The protein below binds the small molecule below.
Small molecule (SMILES): CCCCO

Sequence of chain 1.B:
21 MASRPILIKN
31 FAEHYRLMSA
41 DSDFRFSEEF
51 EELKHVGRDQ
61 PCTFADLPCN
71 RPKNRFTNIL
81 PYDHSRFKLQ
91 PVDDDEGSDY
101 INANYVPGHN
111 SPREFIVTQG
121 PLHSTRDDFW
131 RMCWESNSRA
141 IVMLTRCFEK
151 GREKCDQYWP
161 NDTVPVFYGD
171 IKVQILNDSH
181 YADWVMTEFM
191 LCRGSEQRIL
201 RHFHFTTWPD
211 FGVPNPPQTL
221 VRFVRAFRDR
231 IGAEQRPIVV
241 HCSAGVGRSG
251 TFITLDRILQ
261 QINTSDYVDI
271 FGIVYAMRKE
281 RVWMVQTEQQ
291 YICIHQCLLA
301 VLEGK

Binding-site contacts:
Ligand atom C4 contacts residue SER243 of chain 1.B at 3.9 Å.
Ligand atom C4 contacts residue IPA1 of chain 1.L at 3.4 Å.
Ligand atom C1 contacts residue ARG248 of chain 1.B at 3.4 Å.
Ligand atom OH contacts residue CYS242 of chain 1.B at 4.3 Å.
Ligand atom OH contacts residue SER243 of chain 1.B at 3.0 Å.
Ligand atom C3 contacts residue SER243 of chain 1.B at 3.5 Å.
Ligand atom C3 contacts residue CYS242 of chain 1.B at 3.7 Å (hydrophobic).
Ligand atom C2 contacts residue GLU149 of chain 1.B at 4.4 Å.
Ligand atom C2 contacts residue ARG248 of chain 1.B at 3.4 Å.
Ligand atom C1 contacts residue SER243 of chain 1.B at 3.7 Å.
Ligand atom C3 contacts residue ARG248 of chain 1.B at 3.6 Å.
Ligand atom C4 contacts residue CYS242 of chain 1.B at 4.2 Å (hydrophobic).
Ligand atom C1 contacts residue LYS154 of chain 1.B at 3.3 Å.
Ligand atom C2 contacts residue THR145 of chain 1.B at 4.5 Å.
Ligand atom C3 contacts residue IPA1 of chain 1.L at 4.3 Å.
Ligand atom C1 contacts residue GLU149 of chain 1.B at 3.6 Å.
Ligand atom OH contacts residue ALA244 of chain 1.B at 2.8 Å (h-bond).
Ligand atom C2 contacts residue LYS154 of chain 1.B at 3.4 Å.
Ligand atom C4 contacts residue ALA244 of chain 1.B at 4.1 Å (hydrophobic).
Ligand atom C2 contacts residue SER243 of chain 1.B at 3.9 Å.
Ligand atom C2 contacts residue IPA1 of chain 1.L at 3.9 Å.
Ligand atom C1 contacts residue THR145 of chain 1.B at 3.0 Å.
Ligand atom OH contacts residue IPA1 of chain 1.L at 3.2 Å (h-bond).